Binding-site contacts:
Ligand atom C25 contacts residue ASP170 of chain 1.A at 4.0 Å.
Ligand atom C19 contacts residue LEU134 of chain 1.A at 4.1 Å (hydrophobic).
Ligand atom C37 contacts residue VAL102 of chain 1.A at 4.2 Å (hydrophobic).
Ligand atom C57 contacts residue ARG168 of chain 1.A at 3.4 Å.
Ligand atom C28 contacts residue TYR174 of chain 1.A at 3.5 Å (hydrophobic).
Ligand atom O61 contacts residue LYS136 of chain 1.A at 3.7 Å.
Ligand atom C34 contacts residue TYR174 of chain 1.A at 3.8 Å (hydrophobic).
Ligand atom C40 contacts residue VAL102 of chain 1.A at 3.9 Å (hydrophobic).
Ligand atom C57 contacts residue LYS136 of chain 1.A at 4.4 Å.
Ligand atom C31 contacts residue VAL109 of chain 1.A at 4.4 Å (hydrophobic).
Ligand atom C28 contacts residue VAL109 of chain 1.A at 4.4 Å (hydrophobic).
Ligand atom C37 contacts residue ILE111 of chain 1.A at 4.1 Å (hydrophobic).
Ligand atom C43 contacts residue ILE111 of chain 1.A at 3.8 Å (hydrophobic).
Ligand atom C25 contacts residue TYR174 of chain 1.A at 3.6 Å (hydrophobic).
Ligand atom C57 contacts residue ASN137 of chain 1.A at 4.0 Å.
Ligand atom C28 contacts residue PHE104 of chain 1.A at 4.3 Å (hydrophobic).
Ligand atom O61 contacts residue ARG168 of chain 1.A at 4.3 Å.
Ligand atom C43 contacts residue VAL102 of chain 1.A at 3.6 Å (hydrophobic).
Ligand atom C34 contacts residue PHE104 of chain 1.A at 4.2 Å (hydrophobic).
Ligand atom C19 contacts residue ASP170 of chain 1.A at 4.2 Å.
Ligand atom O7 contacts residue ARG168 of chain 1.A at 4.0 Å.
Ligand atom C37 contacts residue LEU173 of chain 1.A at 4.0 Å (hydrophobic).
Ligand atom C18 contacts residue ASP170 of chain 1.A at 4.0 Å.
Ligand atom C37 contacts residue TYR174 of chain 1.A at 3.9 Å (hydrophobic).
Ligand atom C40 contacts residue TYR174 of chain 1.A at 4.5 Å (hydrophobic).
Ligand atom O61 contacts residue ASP170 of chain 1.A at 4.4 Å.
Ligand atom C25 contacts residue LEU134 of chain 1.A at 3.9 Å (hydrophobic).
Ligand atom O61 contacts residue ASN137 of chain 1.A at 4.2 Å.
Ligand atom C4 contacts residue ARG168 of chain 1.A at 4.2 Å.
Ligand atom C31 contacts residue TYR174 of chain 1.A at 3.5 Å (hydrophobic).
Ligand atom C37 contacts residue VAL109 of chain 1.A at 4.5 Å (hydrophobic).
Ligand atom C43 contacts residue ILE177 of chain 1.A at 4.2 Å (hydrophobic).
Ligand atom C22 contacts residue LEU134 of chain 1.A at 4.4 Å (hydrophobic).
Ligand atom C31 contacts residue LEU173 of chain 1.A at 4.0 Å (hydrophobic).

Sequence of chain 1.A:
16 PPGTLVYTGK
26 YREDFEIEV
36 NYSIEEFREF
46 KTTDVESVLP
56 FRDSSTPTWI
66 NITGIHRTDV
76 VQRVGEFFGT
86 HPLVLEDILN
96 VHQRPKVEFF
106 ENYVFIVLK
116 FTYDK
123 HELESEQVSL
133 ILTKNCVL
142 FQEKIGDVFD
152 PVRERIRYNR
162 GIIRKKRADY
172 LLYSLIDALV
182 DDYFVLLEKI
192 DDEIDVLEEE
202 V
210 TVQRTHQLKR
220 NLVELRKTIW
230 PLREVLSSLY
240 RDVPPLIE

This small molecule binds to this protein.
Small molecule (SMILES): CCCCCCCCCCO[C@@H]1O[C@H](CO)[C@@H](O[C@H]2O[C@H](CO)[C@@H](O)[C@H](O)[C@H]2O)[C@H](O)[C@H]1O